A protein and the small-molecule ligand that binds it are described below.
Small molecule (SMILES): Cc1ccc(/C=C/c2[nH]c3nc(N)nc(N)c3c2C#N)cc1

Sequence of chain 1.D:
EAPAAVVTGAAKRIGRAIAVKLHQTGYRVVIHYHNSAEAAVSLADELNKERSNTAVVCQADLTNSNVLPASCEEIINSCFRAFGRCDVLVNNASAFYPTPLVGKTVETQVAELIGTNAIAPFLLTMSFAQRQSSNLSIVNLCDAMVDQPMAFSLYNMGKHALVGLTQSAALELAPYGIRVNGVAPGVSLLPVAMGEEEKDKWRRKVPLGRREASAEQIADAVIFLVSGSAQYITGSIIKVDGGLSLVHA

Binding-site contacts:
Ligand atom CAE contacts residue NAP1 of chain 1.E at 3.4 Å.
Ligand atom CAJ contacts residue GLY225 of chain 1.A at 3.6 Å.
Ligand atom NAN contacts residue PHE117 of chain 1.A at 3.6 Å.
Ligand atom CAI contacts residue CSX188 of chain 1.A at 3.3 Å.
Ligand atom C4 contacts residue TYR194 of chain 1.A at 3.4 Å (hydrophobic).
Ligand atom NAC contacts residue PHE117 of chain 1.A at 3.5 Å.
Ligand atom NAD contacts residue ARG34 of chain 1.A at 3.3 Å (salt-bridge).
Ligand atom N1 contacts residue NAP1 of chain 1.E at 2.7 Å (h-bond).
Ligand atom N3 contacts residue PHE117 of chain 1.A at 3.6 Å.
Ligand atom C4 contacts residue NAP1 of chain 1.E at 3.5 Å.
Ligand atom C6 contacts residue NAP1 of chain 1.E at 3.3 Å.
Ligand atom CAH contacts residue TRP241 of chain 1.A at 3.5 Å (hydrophobic).
Ligand atom CAI contacts residue MET183 of chain 1.A at 3.3 Å (hydrophobic).
Ligand atom NAN contacts residue TYR194 of chain 1.A at 2.8 Å (h-bond).
Ligand atom NAB contacts residue PRO230 of chain 1.A at 3.4 Å.
Ligand atom N3 contacts residue TYR194 of chain 1.A at 3.4 Å (h-bond).
Ligand atom NAD contacts residue NAP1 of chain 1.E at 3.2 Å (h-bond).
Ligand atom CAO contacts residue MET183 of chain 1.A at 3.6 Å (hydrophobic).
Ligand atom CAO contacts residue CSX188 of chain 1.A at 3.5 Å.
Ligand atom CAT contacts residue NAP1 of chain 1.E at 3.2 Å.
Ligand atom N3 contacts residue NAP1 of chain 1.E at 2.7 Å (h-bond).
Ligand atom CAS contacts residue PHE117 of chain 1.A at 3.6 Å (hydrophobic).
Ligand atom C4 contacts residue PHE117 of chain 1.A at 3.6 Å (hydrophobic).
Ligand atom CAA contacts residue MET183 of chain 1.A at 3.4 Å (hydrophobic).
Ligand atom CAS contacts residue NAP1 of chain 1.E at 3.5 Å.
Ligand atom CAF contacts residue ASP181 of chain 1.A at 3.2 Å.
Ligand atom NAC contacts residue SER115 of chain 1.A at 2.6 Å (h-bond).
Ligand atom C5 contacts residue PHE117 of chain 1.A at 3.6 Å (hydrophobic).
Ligand atom NAC contacts residue NAP1 of chain 1.E at 3.2 Å (h-bond).
Ligand atom CAA contacts residue HIS287 of chain 1.D at 3.4 Å.
Ligand atom CAE contacts residue DTT1 of chain 1.H at 3.4 Å.
Ligand atom NAN contacts residue NAP1 of chain 1.E at 3.4 Å.
Ligand atom C6 contacts residue PHE117 of chain 1.A at 3.5 Å (hydrophobic).
Ligand atom C2 contacts residue NAP1 of chain 1.E at 3.3 Å.
Ligand atom C2 contacts residue PHE117 of chain 1.A at 3.4 Å (hydrophobic).
Ligand atom NAB contacts residue DTT1 of chain 1.H at 3.1 Å.
Ligand atom NAB contacts residue NAP1 of chain 1.E at 3.6 Å (h-bond).
Ligand atom CAG contacts residue NAP1 of chain 1.E at 3.3 Å.
Ligand atom CAA contacts residue TRP241 of chain 1.A at 3.5 Å (hydrophobic).
Ligand atom CAJ contacts residue DTT1 of chain 1.H at 3.4 Å.

Sequence of chain 1.A:
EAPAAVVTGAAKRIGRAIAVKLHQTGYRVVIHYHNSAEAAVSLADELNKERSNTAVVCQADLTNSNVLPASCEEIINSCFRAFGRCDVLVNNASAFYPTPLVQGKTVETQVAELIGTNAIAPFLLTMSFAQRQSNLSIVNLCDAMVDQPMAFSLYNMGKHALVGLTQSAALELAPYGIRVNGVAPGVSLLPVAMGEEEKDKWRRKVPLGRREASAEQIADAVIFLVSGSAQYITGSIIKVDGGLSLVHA